Sequence of chain 1.A:
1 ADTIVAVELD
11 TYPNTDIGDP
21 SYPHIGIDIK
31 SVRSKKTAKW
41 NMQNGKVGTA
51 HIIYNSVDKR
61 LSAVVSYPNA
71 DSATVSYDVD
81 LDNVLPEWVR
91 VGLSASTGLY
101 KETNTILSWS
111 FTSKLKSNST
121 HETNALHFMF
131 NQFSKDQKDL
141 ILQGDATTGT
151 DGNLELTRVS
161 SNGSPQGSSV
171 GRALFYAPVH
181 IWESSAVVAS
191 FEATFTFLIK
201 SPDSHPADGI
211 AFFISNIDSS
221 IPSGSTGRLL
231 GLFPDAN

A protein and the small-molecule ligand that binds it are described below.
Small molecule (SMILES): O=C1O[C@H](CO)[C@@H](O)[C@H](O)[C@@H]1O[C@H]1O[C@H](CO)[C@@H](O)[C@H](O)[C@@H]1O

Binding-site contacts:
Ligand atom O2 contacts residue LEU99 of chain 1.A at 3.4 Å (h-bond).
Ligand atom C5 contacts residue ASN14 of chain 1.A at 4.2 Å.
Ligand atom C6 contacts residue ASP208 of chain 1.A at 3.6 Å.
Ligand atom O6 contacts residue LEU99 of chain 1.A at 3.2 Å (h-bond).
Ligand atom C5 contacts residue TYR12 of chain 1.A at 4.1 Å (hydrophobic).
Ligand atom C6 contacts residue ASP16 of chain 1.A at 3.5 Å.
Ligand atom O6 contacts residue ASP16 of chain 1.A at 2.8 Å (salt-bridge).
Ligand atom C4 contacts residue ARG228 of chain 1.A at 3.8 Å.
Ligand atom O4 contacts residue ASP208 of chain 1.A at 2.6 Å (salt-bridge).
Ligand atom C1 contacts residue LEU99 of chain 1.A at 3.8 Å (hydrophobic).
Ligand atom C6 contacts residue LEU99 of chain 1.A at 4.0 Å (hydrophobic).
Ligand atom O5 contacts residue TYR100 of chain 1.A at 4.3 Å.
Ligand atom C6 contacts residue TYR100 of chain 1.A at 3.8 Å (hydrophobic).
Ligand atom O5 contacts residue GLY98 of chain 1.A at 4.2 Å.
Ligand atom C6 contacts residue ALA207 of chain 1.A at 3.6 Å (hydrophobic).
Ligand atom C4 contacts residue GLY227 of chain 1.A at 3.9 Å.
Ligand atom O4 contacts residue ASN14 of chain 1.A at 2.8 Å (h-bond).
Ligand atom O4 contacts residue ARG228 of chain 1.A at 3.2 Å (salt-bridge).
Ligand atom O5 contacts residue LEU99 of chain 1.A at 3.2 Å (h-bond).
Ligand atom C5 contacts residue LEU99 of chain 1.A at 4.1 Å (hydrophobic).
Ligand atom O3 contacts residue LEU99 of chain 1.A at 4.4 Å.
Ligand atom C3 contacts residue ASN14 of chain 1.A at 4.2 Å.
Ligand atom C4 contacts residue ASP208 of chain 1.A at 3.4 Å.
Ligand atom O3 contacts residue GLY227 of chain 1.A at 3.4 Å.
Ligand atom O4 contacts residue GLY227 of chain 1.A at 3.9 Å.
Ligand atom C6 contacts residue TYR12 of chain 1.A at 3.8 Å (hydrophobic).
Ligand atom C5 contacts residue ASP208 of chain 1.A at 4.1 Å.
Ligand atom C4 contacts residue ASN14 of chain 1.A at 3.9 Å.
Ligand atom O3 contacts residue ARG228 of chain 1.A at 2.9 Å (salt-bridge).
Ligand atom O6 contacts residue ASP208 of chain 1.A at 2.8 Å (salt-bridge).
Ligand atom C3 contacts residue GLY227 of chain 1.A at 4.2 Å.
Ligand atom O6 contacts residue TYR100 of chain 1.A at 3.0 Å (h-bond).
Ligand atom O2 contacts residue GLY227 of chain 1.A at 4.2 Å.
Ligand atom C2 contacts residue LEU99 of chain 1.A at 4.3 Å (hydrophobic).
Ligand atom C3 contacts residue ARG228 of chain 1.A at 3.9 Å.
Ligand atom O6 contacts residue ALA207 of chain 1.A at 3.3 Å.
Ligand atom O2 contacts residue GLY98 of chain 1.A at 3.4 Å.
Ligand atom O1 contacts residue TYR12 of chain 1.A at 3.8 Å.
Ligand atom O4 contacts residue TYR12 of chain 1.A at 4.1 Å.
Ligand atom O6 contacts residue GLY98 of chain 1.A at 3.3 Å.